Sequence of chain 9.C:
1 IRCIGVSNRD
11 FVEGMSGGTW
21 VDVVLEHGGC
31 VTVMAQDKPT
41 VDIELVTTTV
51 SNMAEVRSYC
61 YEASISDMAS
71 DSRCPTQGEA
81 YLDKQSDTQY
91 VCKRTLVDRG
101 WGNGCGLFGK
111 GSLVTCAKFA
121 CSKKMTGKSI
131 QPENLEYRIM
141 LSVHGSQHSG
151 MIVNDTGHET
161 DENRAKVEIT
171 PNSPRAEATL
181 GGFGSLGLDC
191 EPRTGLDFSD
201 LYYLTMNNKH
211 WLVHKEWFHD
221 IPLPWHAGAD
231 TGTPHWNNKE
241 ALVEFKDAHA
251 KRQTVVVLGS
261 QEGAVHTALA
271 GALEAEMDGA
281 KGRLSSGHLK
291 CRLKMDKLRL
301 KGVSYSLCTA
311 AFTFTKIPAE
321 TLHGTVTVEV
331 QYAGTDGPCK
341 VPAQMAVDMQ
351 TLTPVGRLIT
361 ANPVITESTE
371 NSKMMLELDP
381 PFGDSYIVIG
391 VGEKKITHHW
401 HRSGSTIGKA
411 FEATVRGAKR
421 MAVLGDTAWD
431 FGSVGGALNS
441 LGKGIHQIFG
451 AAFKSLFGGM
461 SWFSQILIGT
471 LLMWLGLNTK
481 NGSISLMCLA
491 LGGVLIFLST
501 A

This small molecule binds to this protein.
Small molecule (SMILES): CC(=O)N[C@H]1[C@H](O[C@H]2[C@H](O)[C@@H](NC(C)=O)CO[C@@H]2CO)O[C@H](CO)[C@@H](O)[C@@H]1O

Binding-site contacts:
Ligand atom C2 contacts residue ASN154 of chain 9.C at 3.6 Å.
Ligand atom C1 contacts residue ASN154 of chain 9.C at 3.0 Å.
Ligand atom C7 contacts residue ASN154 of chain 9.C at 2.2 Å.
Ligand atom N2 contacts residue ASN154 of chain 9.C at 3.2 Å (h-bond).
Ligand atom O5 contacts residue THR156 of chain 9.C at 4.0 Å.
Ligand atom O5 contacts residue ASN154 of chain 9.C at 4.1 Å.
Ligand atom O7 contacts residue GLY150 of chain 9.C at 4.2 Å.
Ligand atom O7 contacts residue ASN154 of chain 9.C at 2.1 Å (h-bond).
Ligand atom C5 contacts residue THR156 of chain 9.C at 4.1 Å.
Ligand atom C8 contacts residue ASN154 of chain 9.C at 2.3 Å.
Ligand atom O7 contacts residue VAL153 of chain 9.C at 4.1 Å.
Ligand atom C1 contacts residue THR156 of chain 9.C at 4.2 Å.
Ligand atom C6 contacts residue THR156 of chain 9.C at 3.7 Å.
Ligand atom O6 contacts residue THR156 of chain 9.C at 2.7 Å (h-bond).